Sequence of chain 1.C:
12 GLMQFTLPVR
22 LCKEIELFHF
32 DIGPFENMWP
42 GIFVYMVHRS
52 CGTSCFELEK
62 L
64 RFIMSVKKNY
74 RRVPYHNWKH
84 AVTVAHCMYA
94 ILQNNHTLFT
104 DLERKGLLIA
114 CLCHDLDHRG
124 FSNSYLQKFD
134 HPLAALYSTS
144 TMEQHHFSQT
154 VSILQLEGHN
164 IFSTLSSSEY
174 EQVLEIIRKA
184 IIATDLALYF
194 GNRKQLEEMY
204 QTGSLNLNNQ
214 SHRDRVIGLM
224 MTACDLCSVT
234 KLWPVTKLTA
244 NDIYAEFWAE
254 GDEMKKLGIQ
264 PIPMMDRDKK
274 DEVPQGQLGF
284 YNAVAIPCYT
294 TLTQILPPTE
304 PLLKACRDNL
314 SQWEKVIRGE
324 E

Binding-site contacts:
Ligand atom C32 contacts residue LYS272 of chain 1.C at 3.5 Å.
Ligand atom C27 contacts residue VAL276 of chain 1.C at 3.5 Å (hydrophobic).
Ligand atom C18 contacts residue MET267 of chain 1.C at 3.5 Å (hydrophobic).
Ligand atom N2 contacts residue GLY279 of chain 1.C at 3.2 Å (h-bond).
Ligand atom O28 contacts residue ILE246 of chain 1.C at 3.1 Å.
Ligand atom C23 contacts residue GLN280 of chain 1.C at 3.3 Å.
Ligand atom C3 contacts residue TYR247 of chain 1.C at 3.4 Å (hydrophobic).
Ligand atom C22 contacts residue TYR247 of chain 1.C at 3.5 Å (hydrophobic).
Ligand atom C16 contacts residue GLN280 of chain 1.C at 3.4 Å.
Ligand atom C22 contacts residue GLN280 of chain 1.C at 3.2 Å.
Ligand atom C13 contacts residue MET267 of chain 1.C at 3.5 Å (hydrophobic).
Ligand atom C6 contacts residue GLY279 of chain 1.C at 3.6 Å.
Ligand atom C8 contacts residue MET267 of chain 1.C at 3.4 Å (hydrophobic).
Ligand atom C13 contacts residue PHE250 of chain 1.C at 3.5 Å (hydrophobic).
Ligand atom C18 contacts residue PRO266 of chain 1.C at 3.6 Å (hydrophobic).
Ligand atom C5 contacts residue MET267 of chain 1.C at 3.4 Å (hydrophobic).
Ligand atom C3 contacts residue GLY279 of chain 1.C at 3.2 Å.
Ligand atom C27 contacts residue TYR247 of chain 1.C at 3.6 Å (hydrophobic).
Ligand atom C31 contacts residue PRO266 of chain 1.C at 3.5 Å (hydrophobic).
Ligand atom C5 contacts residue PHE283 of chain 1.C at 3.6 Å (hydrophobic).
Ligand atom O12 contacts residue PHE283 of chain 1.C at 3.5 Å.
Ligand atom C31 contacts residue GLU275 of chain 1.C at 3.6 Å.
Ligand atom C23 contacts residue ILE246 of chain 1.C at 3.4 Å (hydrophobic).
Ligand atom C10 contacts residue GLY279 of chain 1.C at 3.1 Å.
Ligand atom C8 contacts residue GLY279 of chain 1.C at 3.5 Å.
Ligand atom N4 contacts residue GLY279 of chain 1.C at 3.4 Å.
Ligand atom C10 contacts residue TYR247 of chain 1.C at 3.5 Å (hydrophobic).
Ligand atom C21 contacts residue PHE283 of chain 1.C at 3.5 Å (hydrophobic).
Ligand atom C6 contacts residue MET267 of chain 1.C at 3.3 Å (hydrophobic).
Ligand atom C32 contacts residue GLU275 of chain 1.C at 3.4 Å.
Ligand atom C1 contacts residue MET267 of chain 1.C at 3.4 Å (hydrophobic).
Ligand atom N4 contacts residue TYR247 of chain 1.C at 2.5 Å (h-bond).
Ligand atom C1 contacts residue GLY279 of chain 1.C at 3.6 Å.
Ligand atom N4 contacts residue MET267 of chain 1.C at 3.6 Å.
Ligand atom O12 contacts residue MET267 of chain 1.C at 3.3 Å (h-bond).
Ligand atom N7 contacts residue MET267 of chain 1.C at 3.5 Å (h-bond).
Ligand atom C21 contacts residue GLN280 of chain 1.C at 3.6 Å.
Ligand atom C15 contacts residue GLN280 of chain 1.C at 3.4 Å.
Ligand atom C8 contacts residue TYR247 of chain 1.C at 3.4 Å (hydrophobic).
Ligand atom C30 contacts residue VAL232 of chain 1.C at 3.1 Å (hydrophobic).

This small molecule binds to this protein.
Small molecule (SMILES): COc1ccc(CN(Cc2nc3ccccc3c(=O)[nH]2)C(=O)Nc2ccc(C)cc2)cc1